Binding-site contacts:
Ligand atom O6 contacts residue ALA79 of chain 2.D at 4.2 Å.
Ligand atom C3 contacts residue GLN88 of chain 2.D at 3.6 Å.
Ligand atom O5 contacts residue GLN88 of chain 2.D at 4.1 Å.
Ligand atom C4 contacts residue GLN88 of chain 2.D at 3.7 Å.
Ligand atom C8 contacts residue GLN88 of chain 2.D at 3.2 Å.
Ligand atom N2 contacts residue ASN80 of chain 2.D at 3.2 Å (h-bond).
Ligand atom C8 contacts residue HIS90 of chain 2.D at 4.0 Å.
Ligand atom C6 contacts residue ALA79 of chain 2.D at 4.0 Å (hydrophobic).
Ligand atom C2 contacts residue ASN80 of chain 2.D at 2.5 Å.
Ligand atom C8 contacts residue ILE104 of chain 2.D at 3.7 Å (hydrophobic).
Ligand atom C4 contacts residue ASN80 of chain 2.D at 4.2 Å.
Ligand atom O4 contacts residue GLN88 of chain 2.D at 3.6 Å (h-bond).
Ligand atom C1 contacts residue GLN88 of chain 2.D at 4.0 Å.
Ligand atom O7 contacts residue GLY86 of chain 2.D at 3.8 Å.
Ligand atom C1 contacts residue ASN80 of chain 2.D at 1.4 Å.
Ligand atom O5 contacts residue ALA79 of chain 2.D at 4.1 Å.
Ligand atom O7 contacts residue TYR87 of chain 2.D at 3.3 Å.
Ligand atom O7 contacts residue GLN88 of chain 2.D at 3.4 Å (h-bond).
Ligand atom C5 contacts residue GLN88 of chain 2.D at 3.3 Å.
Ligand atom C7 contacts residue GLY86 of chain 2.D at 4.3 Å.
Ligand atom C7 contacts residue ASN80 of chain 2.D at 3.6 Å.
Ligand atom N2 contacts residue GLN88 of chain 2.D at 4.2 Å.
Ligand atom O5 contacts residue ASN80 of chain 2.D at 2.3 Å (h-bond).
Ligand atom C6 contacts residue GLN88 of chain 2.D at 3.4 Å.
Ligand atom C7 contacts residue TYR87 of chain 2.D at 3.5 Å (hydrophobic).
Ligand atom C7 contacts residue GLN88 of chain 2.D at 3.4 Å.
Ligand atom C8 contacts residue ASN80 of chain 2.D at 3.4 Å.
Ligand atom N2 contacts residue GLY86 of chain 2.D at 4.2 Å.
Ligand atom N2 contacts residue TYR87 of chain 2.D at 4.3 Å.
Ligand atom C6 contacts residue HIS90 of chain 2.D at 4.5 Å.
Ligand atom C5 contacts residue ASN80 of chain 2.D at 3.6 Å.
Ligand atom C8 contacts residue TYR87 of chain 2.D at 3.5 Å (hydrophobic).
Ligand atom C2 contacts residue GLN88 of chain 2.D at 4.3 Å.
Ligand atom C3 contacts residue ASN80 of chain 2.D at 3.9 Å.

A protein and the small-molecule ligand that binds it are described below.
Small molecule (SMILES): CC(=O)N[C@H]1[C@H](O[C@H]2[C@H](O)[C@@H](NC(C)=O)CO[C@@H]2CO)O[C@H](CO)[C@@H](O)[C@@H]1O

Sequence of chain 2.D:
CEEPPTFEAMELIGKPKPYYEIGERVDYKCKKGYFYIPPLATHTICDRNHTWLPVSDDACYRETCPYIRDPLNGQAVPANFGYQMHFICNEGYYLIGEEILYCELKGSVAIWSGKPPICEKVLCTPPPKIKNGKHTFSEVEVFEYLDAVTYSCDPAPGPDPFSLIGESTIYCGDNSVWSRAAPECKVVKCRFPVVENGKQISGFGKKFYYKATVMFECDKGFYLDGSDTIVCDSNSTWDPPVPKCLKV